This small molecule binds to this protein.
Small molecule (SMILES): CC(=O)N[C@@H]1[C@@H](O)[C@H](O)[C@@H](CO)O[C@H]1O

Binding-site contacts:
Ligand atom O5 contacts residue ASN27 of chain 1.A at 2.4 Å (h-bond).
Ligand atom O3 contacts residue NAG1 of chain 1.D at 4.2 Å.
Ligand atom C1 contacts residue ASN27 of chain 1.A at 1.4 Å.
Ligand atom N2 contacts residue ASN27 of chain 1.A at 2.7 Å (h-bond).
Ligand atom C5 contacts residue ASN27 of chain 1.A at 3.7 Å.
Ligand atom O4 contacts residue NAG1 of chain 1.D at 4.0 Å.
Ligand atom C8 contacts residue THR29 of chain 1.A at 3.1 Å.
Ligand atom C4 contacts residue ASN27 of chain 1.A at 4.1 Å.
Ligand atom O7 contacts residue ASN27 of chain 1.A at 3.3 Å (h-bond).
Ligand atom C3 contacts residue NAG1 of chain 1.D at 3.9 Å.
Ligand atom C8 contacts residue ASN43 of chain 1.A at 4.3 Å.
Ligand atom C7 contacts residue ASN27 of chain 1.A at 3.2 Å.
Ligand atom C3 contacts residue ASN27 of chain 1.A at 3.6 Å.
Ligand atom C8 contacts residue ASN27 of chain 1.A at 4.1 Å.
Ligand atom C2 contacts residue ASN27 of chain 1.A at 2.2 Å.

Sequence of chain 1.A:
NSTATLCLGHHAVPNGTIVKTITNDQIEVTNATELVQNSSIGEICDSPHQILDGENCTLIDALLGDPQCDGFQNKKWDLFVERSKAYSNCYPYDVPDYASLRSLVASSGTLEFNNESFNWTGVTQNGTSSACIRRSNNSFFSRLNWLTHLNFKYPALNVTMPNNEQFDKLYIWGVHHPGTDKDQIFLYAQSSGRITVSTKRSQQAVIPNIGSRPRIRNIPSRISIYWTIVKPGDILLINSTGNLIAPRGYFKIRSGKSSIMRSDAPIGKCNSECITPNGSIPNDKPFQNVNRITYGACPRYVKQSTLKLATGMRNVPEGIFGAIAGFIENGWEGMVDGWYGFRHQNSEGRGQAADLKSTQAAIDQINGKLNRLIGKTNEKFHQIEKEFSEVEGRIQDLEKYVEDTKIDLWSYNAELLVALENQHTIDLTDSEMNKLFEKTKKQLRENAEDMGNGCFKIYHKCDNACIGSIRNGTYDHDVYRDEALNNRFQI